Binding-site contacts:
Ligand atom F25 contacts residue ALA145 of chain 26.A at 3.0 Å.
Ligand atom C21 contacts residue ILE182 of chain 26.A at 3.4 Å (hydrophobic).
Ligand atom N20 contacts residue ILE182 of chain 26.A at 3.3 Å.
Ligand atom O01 contacts residue PHE115 of chain 26.A at 3.5 Å.
Ligand atom C06 contacts residue TYR193 of chain 26.A at 3.8 Å (hydrophobic).
Ligand atom F24 contacts residue ILE182 of chain 26.A at 3.6 Å.
Ligand atom C21 contacts residue PHE147 of chain 26.A at 3.8 Å (hydrophobic).
Ligand atom N19 contacts residue LEU220 of chain 26.A at 3.1 Å.
Ligand atom N28 contacts residue TYR193 of chain 26.A at 3.4 Å.
Ligand atom O23 contacts residue LEU220 of chain 26.A at 3.2 Å.
Ligand atom C08 contacts residue MET241 of chain 26.A at 3.6 Å (hydrophobic).
Ligand atom O01 contacts residue THR97 of chain 26.A at 3.6 Å.
Ligand atom C29 contacts residue VAL195 of chain 26.A at 3.4 Å (hydrophobic).
Ligand atom C08 contacts residue ALA117 of chain 26.A at 3.8 Å (hydrophobic).
Ligand atom C29 contacts residue SER194 of chain 26.A at 3.5 Å.
Ligand atom C16 contacts residue ILE184 of chain 26.A at 3.2 Å (hydrophobic).
Ligand atom F26 contacts residue MET146 of chain 26.A at 3.2 Å.
Ligand atom N20 contacts residue PHE147 of chain 26.A at 3.4 Å.
Ligand atom C22 contacts residue PHE147 of chain 26.A at 3.8 Å (hydrophobic).
Ligand atom C12 contacts residue ILE119 of chain 26.A at 3.4 Å (hydrophobic).
Ligand atom O10 contacts residue ILE95 of chain 26.A at 3.3 Å.
Ligand atom C30 contacts residue TYR193 of chain 26.A at 3.8 Å (hydrophobic).
Ligand atom N02 contacts residue PHE115 of chain 26.A at 3.6 Å.
Ligand atom F26 contacts residue PHE147 of chain 26.A at 2.6 Å.
Ligand atom C13 contacts residue ILE119 of chain 26.A at 3.4 Å (hydrophobic).
Ligand atom C14 contacts residue ILE119 of chain 26.A at 3.6 Å (hydrophobic).
Ligand atom C04 contacts residue TYR193 of chain 26.A at 3.8 Å (hydrophobic).
Ligand atom C22 contacts residue ALA145 of chain 26.A at 3.6 Å (hydrophobic).
Ligand atom C17 contacts residue ILE184 of chain 26.A at 3.4 Å (hydrophobic).
Ligand atom C05 contacts residue TYR193 of chain 26.A at 3.3 Å (hydrophobic).
Ligand atom N02 contacts residue THR97 of chain 26.A at 3.4 Å.
Ligand atom F26 contacts residue ALA169 of chain 26.A at 2.5 Å.
Ligand atom F25 contacts residue VAL171 of chain 26.A at 3.1 Å.
Ligand atom C30 contacts residue PHE115 of chain 26.A at 3.6 Å (hydrophobic).
Ligand atom F26 contacts residue ALA145 of chain 26.A at 2.9 Å.
Ligand atom C07 contacts residue TYR193 of chain 26.A at 3.6 Å (hydrophobic).
Ligand atom C22 contacts residue ALA169 of chain 26.A at 3.5 Å (hydrophobic).
Ligand atom F24 contacts residue ALA169 of chain 26.A at 3.3 Å.
Ligand atom C29 contacts residue TYR193 of chain 26.A at 3.5 Å (hydrophobic).
Ligand atom N20 contacts residue ILE184 of chain 26.A at 3.8 Å.

The protein below binds the small molecule below.
Small molecule (SMILES): Cc1cc(-c2noc(C(F)(F)F)n2)ccc1OCCCc1cc(C(=O)N(C)C)no1

Sequence of chain 26.B:
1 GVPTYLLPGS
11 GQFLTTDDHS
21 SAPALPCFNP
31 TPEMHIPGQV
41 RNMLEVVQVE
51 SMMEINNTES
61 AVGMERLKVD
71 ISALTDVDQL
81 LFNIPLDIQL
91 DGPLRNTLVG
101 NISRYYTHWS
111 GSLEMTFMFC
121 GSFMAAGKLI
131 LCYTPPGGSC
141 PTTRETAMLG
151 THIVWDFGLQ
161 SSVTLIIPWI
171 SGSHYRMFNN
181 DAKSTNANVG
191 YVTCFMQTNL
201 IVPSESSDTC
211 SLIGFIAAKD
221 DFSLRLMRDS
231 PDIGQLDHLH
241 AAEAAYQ

Sequence of chain 26.A:
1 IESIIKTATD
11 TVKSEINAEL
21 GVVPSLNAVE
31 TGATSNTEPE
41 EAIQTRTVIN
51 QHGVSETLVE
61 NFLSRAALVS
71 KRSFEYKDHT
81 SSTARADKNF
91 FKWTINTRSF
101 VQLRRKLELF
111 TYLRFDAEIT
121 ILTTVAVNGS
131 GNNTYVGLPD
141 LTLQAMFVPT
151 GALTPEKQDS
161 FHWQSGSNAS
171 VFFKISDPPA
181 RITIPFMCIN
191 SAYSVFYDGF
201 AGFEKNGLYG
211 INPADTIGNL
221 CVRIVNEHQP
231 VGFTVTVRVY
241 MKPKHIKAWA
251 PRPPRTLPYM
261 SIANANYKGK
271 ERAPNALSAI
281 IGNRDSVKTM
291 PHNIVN